Sequence of chain 17.C:
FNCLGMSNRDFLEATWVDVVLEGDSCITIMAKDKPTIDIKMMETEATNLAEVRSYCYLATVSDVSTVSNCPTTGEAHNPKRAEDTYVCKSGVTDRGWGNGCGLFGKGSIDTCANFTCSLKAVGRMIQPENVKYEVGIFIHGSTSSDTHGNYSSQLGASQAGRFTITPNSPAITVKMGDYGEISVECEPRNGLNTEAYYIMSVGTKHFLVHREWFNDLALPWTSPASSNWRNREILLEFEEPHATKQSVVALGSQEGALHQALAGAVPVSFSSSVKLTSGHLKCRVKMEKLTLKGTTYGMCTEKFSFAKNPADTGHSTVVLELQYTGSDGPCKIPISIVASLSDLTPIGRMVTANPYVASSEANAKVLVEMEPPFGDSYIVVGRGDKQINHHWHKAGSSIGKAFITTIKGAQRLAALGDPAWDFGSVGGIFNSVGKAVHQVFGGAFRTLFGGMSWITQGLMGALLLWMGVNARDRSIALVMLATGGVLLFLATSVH

Binding-site contacts:
Ligand atom C8 contacts residue ASN118 of chain 17.C at 3.9 Å.
Ligand atom C8 contacts residue TYR90 of chain 17.C at 3.9 Å (hydrophobic).
Ligand atom C5 contacts residue ASN118 of chain 17.C at 3.7 Å.
Ligand atom C2 contacts residue SER66 of chain 17.C at 4.4 Å.
Ligand atom O5 contacts residue PHE119 of chain 17.C at 4.2 Å.
Ligand atom C6 contacts residue THR89 of chain 17.C at 4.2 Å.
Ligand atom O6 contacts residue THR89 of chain 17.C at 3.5 Å.
Ligand atom N2 contacts residue ASN118 of chain 17.C at 2.9 Å (h-bond).
Ligand atom O5 contacts residue ASN118 of chain 17.C at 2.4 Å (h-bond).
Ligand atom C4 contacts residue ASN118 of chain 17.C at 4.2 Å.
Ligand atom N2 contacts residue TYR90 of chain 17.C at 4.5 Å.
Ligand atom C5 contacts residue THR89 of chain 17.C at 4.1 Å.
Ligand atom O5 contacts residue THR120 of chain 17.C at 3.4 Å (h-bond).
Ligand atom O6 contacts residue THR120 of chain 17.C at 3.1 Å (h-bond).
Ligand atom C7 contacts residue ASN118 of chain 17.C at 3.6 Å.
Ligand atom O6 contacts residue PHE119 of chain 17.C at 2.8 Å (h-bond).
Ligand atom C5 contacts residue THR120 of chain 17.C at 4.0 Å.
Ligand atom C3 contacts residue ASN118 of chain 17.C at 3.8 Å.
Ligand atom O6 contacts residue ASN118 of chain 17.C at 4.1 Å.
Ligand atom C6 contacts residue PHE119 of chain 17.C at 4.1 Å (hydrophobic).
Ligand atom C1 contacts residue ASN118 of chain 17.C at 1.4 Å.
Ligand atom C6 contacts residue THR120 of chain 17.C at 3.4 Å.
Ligand atom C2 contacts residue ASN118 of chain 17.C at 2.4 Å.
Ligand atom C1 contacts residue SER66 of chain 17.C at 4.2 Å.
Ligand atom C7 contacts residue TYR90 of chain 17.C at 3.8 Å (hydrophobic).
Ligand atom C1 contacts residue THR89 of chain 17.C at 3.9 Å.
Ligand atom O7 contacts residue ASN118 of chain 17.C at 4.5 Å.
Ligand atom O7 contacts residue TYR90 of chain 17.C at 3.7 Å.
Ligand atom O5 contacts residue THR89 of chain 17.C at 3.8 Å.

This small molecule binds to this protein.
Small molecule (SMILES): CC(=O)N[C@@H]1[C@@H](O)[C@H](O)[C@@H](CO)O[C@H]1O